Binding-site contacts:
Ligand atom O20 contacts residue TYR64 of chain 1.A at 3.6 Å.
Ligand atom C28 contacts residue TYR47 of chain 1.A at 3.7 Å (hydrophobic).
Ligand atom N8 contacts residue ASP73 of chain 1.A at 2.7 Å (salt-bridge).
Ligand atom O18 contacts residue TRP60 of chain 1.A at 3.0 Å (h-bond).
Ligand atom N8 contacts residue THR75 of chain 1.A at 3.7 Å.
Ligand atom C3 contacts residue TYR64 of chain 1.A at 3.4 Å (hydrophobic).
Ligand atom C12 contacts residue THR75 of chain 1.A at 3.7 Å.
Ligand atom C27 contacts residue LEU125 of chain 1.A at 3.7 Å (hydrophobic).
Ligand atom BR1 contacts residue TYR64 of chain 1.A at 3.5 Å.
Ligand atom C9 contacts residue ASP73 of chain 1.A at 3.7 Å.
Ligand atom O22 contacts residue LEU36 of chain 1.A at 3.3 Å.
Ligand atom C12 contacts residue TRP88 of chain 1.A at 3.3 Å (hydrophobic).
Ligand atom C7 contacts residue ASP73 of chain 1.A at 3.4 Å.
Ligand atom C28 contacts residue GLY126 of chain 1.A at 3.8 Å.
Ligand atom C6 contacts residue TYR64 of chain 1.A at 3.5 Å (hydrophobic).
Ligand atom BR2 contacts residue TYR47 of chain 1.A at 3.4 Å.
Ligand atom C13 contacts residue TYR93 of chain 1.A at 3.2 Å (hydrophobic).
Ligand atom O17 contacts residue SER129 of chain 1.A at 3.0 Å (h-bond).
Ligand atom BR1 contacts residue TRP60 of chain 1.A at 3.6 Å.
Ligand atom C13 contacts residue TRP88 of chain 1.A at 3.6 Å (hydrophobic).
Ligand atom C30 contacts residue ALA127 of chain 1.A at 3.6 Å (hydrophobic).
Ligand atom C4 contacts residue LEU36 of chain 1.A at 3.6 Å (hydrophobic).
Ligand atom O17 contacts residue TYR56 of chain 1.A at 2.7 Å (h-bond).
Ligand atom C12 contacts residue TYR93 of chain 1.A at 3.6 Å (hydrophobic).
Ligand atom C11 contacts residue TRP88 of chain 1.A at 3.6 Å (hydrophobic).
Ligand atom C27 contacts residue GLY126 of chain 1.A at 3.5 Å.
Ligand atom O22 contacts residue GLY38 of chain 1.A at 3.6 Å.
Ligand atom O19 contacts residue TYR56 of chain 1.A at 3.4 Å.
Ligand atom C2 contacts residue TYR64 of chain 1.A at 3.5 Å (hydrophobic).
Ligand atom C11 contacts residue THR75 of chain 1.A at 3.6 Å.
Ligand atom C1 contacts residue TYR64 of chain 1.A at 3.5 Å (hydrophobic).
Ligand atom O18 contacts residue LEU110 of chain 1.A at 3.0 Å.
Ligand atom C4 contacts residue TYR64 of chain 1.A at 3.6 Å (hydrophobic).
Ligand atom C30 contacts residue VAL76 of chain 1.A at 3.7 Å (hydrophobic).
Ligand atom C9 contacts residue SER129 of chain 1.A at 3.6 Å.
Ligand atom C5 contacts residue TYR64 of chain 1.A at 3.5 Å (hydrophobic).
Ligand atom N16 contacts residue TYR56 of chain 1.A at 3.6 Å.
Ligand atom O19 contacts residue TRP60 of chain 1.A at 3.2 Å (h-bond).
Ligand atom N16 contacts residue TRP60 of chain 1.A at 3.6 Å (h-bond).
Ligand atom O18 contacts residue TYR56 of chain 1.A at 3.5 Å.

The small molecule below binds the protein below.
Small molecule (SMILES): O=C(Oc1c(Br)cc(Br)cc1CNC(=O)c1ccccc1[N+](=O)[O-])c1ccccc1

Sequence of chain 1.A:
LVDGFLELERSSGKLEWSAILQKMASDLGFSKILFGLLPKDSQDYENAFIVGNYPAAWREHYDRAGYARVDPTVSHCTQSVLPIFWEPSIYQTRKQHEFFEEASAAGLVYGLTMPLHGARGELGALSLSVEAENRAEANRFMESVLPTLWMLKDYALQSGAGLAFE